A protein and the small-molecule ligand that binds it are described below.
Small molecule (SMILES): C[C@]12OCC[C@H]1C(=O)N[C@]2(C=O)[C@@H](O)[C@@H]1C=CCCC1

Sequence of chain 1.BA:
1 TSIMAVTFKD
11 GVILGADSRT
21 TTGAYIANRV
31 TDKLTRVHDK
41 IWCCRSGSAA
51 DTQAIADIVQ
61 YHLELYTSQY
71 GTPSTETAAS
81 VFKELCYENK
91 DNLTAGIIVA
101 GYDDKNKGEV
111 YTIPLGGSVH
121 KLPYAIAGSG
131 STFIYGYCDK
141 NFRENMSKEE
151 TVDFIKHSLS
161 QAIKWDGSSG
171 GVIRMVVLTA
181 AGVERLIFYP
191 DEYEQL

Binding-site contacts:
Ligand atom C14 contacts residue ARG45 of chain 1.BA at 3.4 Å.
Ligand atom C4 contacts residue THR1 of chain 1.BA at 3.5 Å.
Ligand atom C10 contacts residue THR1 of chain 1.BA at 3.0 Å.
Ligand atom O2 contacts residue THR1 of chain 1.BA at 3.6 Å.
Ligand atom N8 contacts residue THR1 of chain 1.BA at 3.7 Å.
Ligand atom C4 contacts residue THR21 of chain 1.BA at 3.4 Å.
Ligand atom C15 contacts residue ARG45 of chain 1.BA at 3.4 Å.
Ligand atom C10 contacts residue ARG19 of chain 1.BA at 3.8 Å.
Ligand atom C15 contacts residue GLY47 of chain 1.BA at 3.9 Å.
Ligand atom C15 contacts residue SER46 of chain 1.BA at 3.6 Å.
Ligand atom O17 contacts residue THR21 of chain 1.BA at 3.4 Å (h-bond).
Ligand atom C18 contacts residue THR1 of chain 1.BA at 1.5 Å.
Ligand atom N8 contacts residue GLY47 of chain 1.BA at 2.9 Å (h-bond).
Ligand atom C1 contacts residue SER168 of chain 1.BA at 3.5 Å.
Ligand atom O17 contacts residue THR20 of chain 1.BA at 3.1 Å.
Ligand atom O7 contacts residue GLY47 of chain 1.BA at 3.4 Å (h-bond).
Ligand atom C16 contacts residue GLY47 of chain 1.BA at 3.7 Å.
Ligand atom C4 contacts residue ARG19 of chain 1.BA at 3.7 Å.
Ligand atom O19 contacts residue THR1 of chain 1.BA at 2.3 Å (h-bond).
Ligand atom C12 contacts residue THR20 of chain 1.BA at 3.5 Å.
Ligand atom C11 contacts residue GLY47 of chain 1.BA at 3.6 Å.
Ligand atom C11 contacts residue THR1 of chain 1.BA at 3.8 Å.
Ligand atom C9 contacts residue THR1 of chain 1.BA at 2.5 Å.
Ligand atom C3 contacts residue THR21 of chain 1.BA at 3.9 Å.
Ligand atom C12 contacts residue ALA49 of chain 1.BA at 3.9 Å (hydrophobic).
Ligand atom O19 contacts residue SER46 of chain 1.BA at 3.8 Å.
Ligand atom C5 contacts residue THR21 of chain 1.BA at 3.4 Å.
Ligand atom O19 contacts residue GLY47 of chain 1.BA at 3.1 Å (h-bond).
Ligand atom O2 contacts residue SER168 of chain 1.BA at 3.9 Å.
Ligand atom C13 contacts residue ALA49 of chain 1.BA at 3.8 Å (hydrophobic).
Ligand atom C20 contacts residue THR21 of chain 1.BA at 3.1 Å.
Ligand atom C16 contacts residue SER46 of chain 1.BA at 3.7 Å.
Ligand atom C13 contacts residue THR20 of chain 1.BA at 3.9 Å.
Ligand atom C6 contacts residue GLY47 of chain 1.BA at 3.5 Å.
Ligand atom C3 contacts residue THR1 of chain 1.BA at 3.3 Å.
Ligand atom C16 contacts residue ARG45 of chain 1.BA at 3.8 Å.
Ligand atom C10 contacts residue THR20 of chain 1.BA at 4.0 Å.
Ligand atom O17 contacts residue ARG19 of chain 1.BA at 3.8 Å.
Ligand atom C4 contacts residue SER168 of chain 1.BA at 3.1 Å.
Ligand atom C16 contacts residue THR1 of chain 1.BA at 3.5 Å.